A small-molecule ligand and the protein it binds are described below.
Small molecule (SMILES): Cc1cn([C@H]2C[C@H](O[P](=O)(O)OC[C@H]3O[C@@H](n4ccc(N)nc4=O)C[C@@H]3O)[C@@H](CO[P](=O)(O)O[C@H]3C[C@H](n4cc(C)c(=O)[nH]c4=O)O[C@@H]3CO[P](=O)(O)O[C@H]3C[C@H](n4cnc5c(N)ncnc54)O[C@@H]3CO[P](=O)(O)O[C@H]3C[C@H](n4cnc5c(N)ncnc54)O[C@@H]3CO[P](=O)(O)O[C@H]3C[C@H](n4cc(C)c(=O)[nH]c4=O)O[C@@H]3CO[P](=O)(O)O[C@H]3C[C@H](n4cc(C)c(=O)[nH]c4=O)O[C@@H]3CO[P](=O)(O)O[C@H]3C[C@H](n4ccc(N)nc4=O)O[C@@H]3CO)O2)c(=O)[nH]c1=O

Binding-site contacts:
Ligand atom O2 contacts residue DG8 of chain 1.B at 3.4 Å (h-bond).
Ligand atom N4 contacts residue DG8 of chain 1.B at 2.8 Å (h-bond).
Ligand atom O4' contacts residue TYR41 of chain 1.C at 3.4 Å (h-bond).
Ligand atom C3' contacts residue DG1 of chain 2.B at 2.6 Å.
Ligand atom O4 contacts residue DA2 of chain 1.B at 3.1 Å (h-bond).
Ligand atom N1 contacts residue DT5 of chain 1.B at 3.3 Å (h-bond).
Ligand atom N6 contacts residue DA3 of chain 1.B at 3.1 Å (h-bond).
Ligand atom O2 contacts residue ARG93 of chain 1.C at 2.7 Å (salt-bridge).
Ligand atom O2 contacts residue DG8 of chain 1.B at 3.0 Å (h-bond).
Ligand atom O2 contacts residue DA7 of chain 1.B at 3.3 Å.
Ligand atom N4 contacts residue DG1 of chain 2.B at 3.1 Å (h-bond).
Ligand atom O2 contacts residue DA6 of chain 1.B at 3.2 Å.
Ligand atom N1 contacts residue DA6 of chain 1.B at 3.3 Å.
Ligand atom N3 contacts residue DG1 of chain 1.B at 2.7 Å (h-bond).
Ligand atom N4 contacts residue DG1 of chain 1.B at 2.9 Å (h-bond).
Ligand atom C2 contacts residue DA6 of chain 1.B at 3.3 Å.
Ligand atom N1 contacts residue DT4 of chain 1.B at 2.7 Å (h-bond).
Ligand atom O3' contacts residue DG1 of chain 2.B at 1.6 Å.
Ligand atom N3 contacts residue DA2 of chain 1.B at 3.2 Å (h-bond).
Ligand atom C2 contacts residue DA6 of chain 1.B at 3.4 Å.
Ligand atom O2 contacts residue LEU76 of chain 1.C at 3.4 Å.
Ligand atom C2 contacts residue DT5 of chain 1.B at 3.3 Å.
Ligand atom C4 contacts residue DG1 of chain 1.B at 3.4 Å.
Ligand atom N6 contacts residue DT4 of chain 1.B at 2.9 Å (h-bond).
Ligand atom C4 contacts residue DG1 of chain 2.B at 3.4 Å.
Ligand atom O4 contacts residue DA7 of chain 1.B at 3.0 Å (h-bond).
Ligand atom O2 contacts residue DA3 of chain 1.B at 3.2 Å.
Ligand atom O4' contacts residue ARG93 of chain 1.C at 2.8 Å (salt-bridge).
Ligand atom C2 contacts residue DT4 of chain 1.B at 3.4 Å.
Ligand atom O2 contacts residue DG1 of chain 1.B at 2.9 Å (h-bond).
Ligand atom C2 contacts residue DG1 of chain 1.B at 3.2 Å.
Ligand atom N3 contacts residue DG8 of chain 1.B at 2.9 Å (h-bond).
Ligand atom C5' contacts residue TYR41 of chain 1.C at 3.4 Å (hydrophobic).
Ligand atom C4' contacts residue ARG93 of chain 1.C at 3.4 Å.
Ligand atom N3 contacts residue DA3 of chain 1.B at 3.2 Å (h-bond).
Ligand atom N3 contacts residue DA7 of chain 1.B at 2.7 Å (h-bond).
Ligand atom N3 contacts residue DA6 of chain 1.B at 2.8 Å (h-bond).
Ligand atom O4 contacts residue DA6 of chain 1.B at 3.1 Å (h-bond).
Ligand atom C4' contacts residue TYR41 of chain 1.C at 3.2 Å (hydrophobic).
Ligand atom C2' contacts residue DG1 of chain 2.B at 3.0 Å.

Sequence of chain 1.C:
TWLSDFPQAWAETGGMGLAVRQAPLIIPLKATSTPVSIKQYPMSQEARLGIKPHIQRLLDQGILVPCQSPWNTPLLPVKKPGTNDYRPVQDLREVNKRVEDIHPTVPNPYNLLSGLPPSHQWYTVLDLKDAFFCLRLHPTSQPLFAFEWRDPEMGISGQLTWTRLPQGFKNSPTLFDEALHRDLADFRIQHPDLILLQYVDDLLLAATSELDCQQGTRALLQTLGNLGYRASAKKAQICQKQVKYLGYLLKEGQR